This protein binds this small molecule.
Small molecule (SMILES): Cn1cc(O)c2ccccc21

Sequence of chain 1.A:
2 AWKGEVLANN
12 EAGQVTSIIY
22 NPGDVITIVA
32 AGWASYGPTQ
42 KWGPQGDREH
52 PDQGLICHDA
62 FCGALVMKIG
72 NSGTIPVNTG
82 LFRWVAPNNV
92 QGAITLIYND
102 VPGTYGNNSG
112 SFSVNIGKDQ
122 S

Binding-site contacts:
Ligand atom C8 contacts residue TYR37 of chain 1.A at 4.4 Å (hydrophobic).
Ligand atom N3 contacts residue GAL1 of chain 1.G at 4.1 Å.
Ligand atom C10 contacts residue GLN54 of chain 1.A at 3.9 Å.
Ligand atom C1 contacts residue HIS51 of chain 1.A at 3.5 Å.
Ligand atom O1 contacts residue TYR37 of chain 1.A at 3.8 Å.
Ligand atom C2 contacts residue GAL1 of chain 1.G at 2.8 Å.
Ligand atom N3 contacts residue HIS51 of chain 1.A at 3.2 Å.
Ligand atom C5 contacts residue HIS51 of chain 1.A at 4.3 Å.
Ligand atom C7 contacts residue PRO39 of chain 1.A at 4.2 Å (hydrophobic).
Ligand atom C2 contacts residue HIS51 of chain 1.A at 3.2 Å.
Ligand atom C8 contacts residue PRO39 of chain 1.A at 3.7 Å (hydrophobic).
Ligand atom C9 contacts residue TYR37 of chain 1.A at 4.3 Å (hydrophobic).
Ligand atom C1 contacts residue TYR37 of chain 1.A at 4.1 Å (hydrophobic).
Ligand atom C10 contacts residue HIS51 of chain 1.A at 3.8 Å.
Ligand atom N3 contacts residue GLN54 of chain 1.A at 4.2 Å.
Ligand atom O1 contacts residue GAL1 of chain 1.G at 1.4 Å.
Ligand atom C10 contacts residue PRO52 of chain 1.A at 4.0 Å (hydrophobic).
Ligand atom C1 contacts residue GAL1 of chain 1.G at 2.3 Å.
Ligand atom O1 contacts residue HIS51 of chain 1.A at 4.2 Å.
Ligand atom C9 contacts residue GAL1 of chain 1.G at 3.6 Å.
Ligand atom C4 contacts residue HIS51 of chain 1.A at 3.5 Å.
Ligand atom C9 contacts residue HIS51 of chain 1.A at 3.6 Å.
Ligand atom C2 contacts residue GLN54 of chain 1.A at 3.6 Å.